Sequence of chain 1.E:
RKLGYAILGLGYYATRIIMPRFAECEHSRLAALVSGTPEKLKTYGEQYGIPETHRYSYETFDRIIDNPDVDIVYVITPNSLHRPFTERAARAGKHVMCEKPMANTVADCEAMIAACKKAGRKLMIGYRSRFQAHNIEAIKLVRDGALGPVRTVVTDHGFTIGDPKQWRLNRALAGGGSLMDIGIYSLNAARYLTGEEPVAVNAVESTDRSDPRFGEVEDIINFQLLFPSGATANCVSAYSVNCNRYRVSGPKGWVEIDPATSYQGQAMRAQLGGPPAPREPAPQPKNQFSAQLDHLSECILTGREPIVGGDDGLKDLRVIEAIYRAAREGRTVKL

The small molecule below binds the protein below.
Small molecule (SMILES): OC[C@H]1O[C@H](O[C@H]2[C@H](O)[C@@H](O)[C@@H](O[C@H]3[C@H](O)[C@@H](O)[C@H](O)O[C@@H]3CO)O[C@@H]2CO)[C@H](O)[C@@H](O)[C@@H]1O

Binding-site contacts:
Ligand atom C6 contacts residue SER266 of chain 1.E at 4.0 Å.
Ligand atom O6 contacts residue ILE186 of chain 1.E at 3.7 Å.
Ligand atom C2 contacts residue ASP185 of chain 1.E at 3.5 Å.
Ligand atom C1 contacts residue LYS104 of chain 1.E at 3.5 Å.
Ligand atom O4 contacts residue SER266 of chain 1.E at 3.9 Å.
Ligand atom C6 contacts residue TYR267 of chain 1.E at 4.0 Å (hydrophobic).
Ligand atom O2 contacts residue ASP185 of chain 1.E at 2.7 Å (salt-bridge).
Ligand atom O5 contacts residue ARG132 of chain 1.E at 4.0 Å.
Ligand atom C6 contacts residue PHE163 of chain 1.E at 4.0 Å (hydrophobic).
Ligand atom C2 contacts residue ARG172 of chain 1.E at 4.0 Å.
Ligand atom O3 contacts residue ARG172 of chain 1.E at 3.6 Å.
Ligand atom C1 contacts residue PHE163 of chain 1.E at 3.5 Å (hydrophobic).
Ligand atom O2 contacts residue LYS104 of chain 1.E at 3.2 Å (salt-bridge).
Ligand atom C6 contacts residue GLY162 of chain 1.E at 4.1 Å.
Ligand atom C6 contacts residue ASN248 of chain 1.E at 4.0 Å.
Ligand atom C2 contacts residue PHE163 of chain 1.E at 3.7 Å (hydrophobic).
Ligand atom C3 contacts residue ASP185 of chain 1.E at 3.7 Å.
Ligand atom O1 contacts residue LYS104 of chain 1.E at 2.5 Å (salt-bridge).
Ligand atom C1 contacts residue TYR189 of chain 1.E at 3.5 Å (hydrophobic).
Ligand atom C5 contacts residue TYR267 of chain 1.E at 3.7 Å (hydrophobic).
Ligand atom C2 contacts residue NDP1 of chain 1.Q at 4.0 Å.
Ligand atom C2 contacts residue LYS104 of chain 1.E at 3.6 Å.
Ligand atom O2 contacts residue ARG172 of chain 1.E at 3.0 Å (salt-bridge).
Ligand atom O5 contacts residue PHE163 of chain 1.E at 3.2 Å.
Ligand atom O3 contacts residue ASP185 of chain 1.E at 2.8 Å (salt-bridge).
Ligand atom C6 contacts residue ARG132 of chain 1.E at 3.9 Å.
Ligand atom O5 contacts residue TYR189 of chain 1.E at 3.4 Å (h-bond).
Ligand atom O5 contacts residue NDP1 of chain 1.Q at 3.9 Å.
Ligand atom O6 contacts residue PRO263 of chain 1.E at 3.9 Å.
Ligand atom C1 contacts residue NDP1 of chain 1.Q at 3.3 Å.
Ligand atom O6 contacts residue ASN248 of chain 1.E at 2.8 Å (h-bond).
Ligand atom O3 contacts residue PHE163 of chain 1.E at 3.4 Å.
Ligand atom C6 contacts residue PRO263 of chain 1.E at 4.0 Å (hydrophobic).
Ligand atom O1 contacts residue NDP1 of chain 1.Q at 3.1 Å.
Ligand atom O1 contacts residue TYR189 of chain 1.E at 2.6 Å (h-bond).
Ligand atom C4 contacts residue PHE163 of chain 1.E at 4.1 Å (hydrophobic).
Ligand atom O6 contacts residue ASN248 of chain 1.E at 4.0 Å.
Ligand atom C3 contacts residue ARG172 of chain 1.E at 3.9 Å.
Ligand atom O1 contacts residue ASP185 of chain 1.E at 3.9 Å.
Ligand atom O2 contacts residue NDP1 of chain 1.Q at 3.4 Å.